Binding-site contacts:
Ligand atom C24 contacts residue MET97 of chain 1.A at 3.7 Å (hydrophobic).
Ligand atom C22 contacts residue THR161 of chain 1.A at 3.4 Å.
Ligand atom C21 contacts residue MET97 of chain 1.A at 3.7 Å (hydrophobic).
Ligand atom N23 contacts residue MET73 of chain 1.A at 3.6 Å.
Ligand atom C33 contacts residue PHE30 of chain 1.A at 3.7 Å (hydrophobic).
Ligand atom C7 contacts residue LEU151 of chain 1.A at 3.8 Å (hydrophobic).
Ligand atom N17 contacts residue LEU25 of chain 1.A at 3.3 Å (h-bond).
Ligand atom C28 contacts residue GLU69 of chain 1.A at 3.7 Å.
Ligand atom C18 contacts residue LEU25 of chain 1.A at 3.6 Å (hydrophobic).
Ligand atom N23 contacts residue THR161 of chain 1.A at 2.8 Å (h-bond).
Ligand atom C22 contacts residue MET73 of chain 1.A at 3.6 Å (hydrophobic).
Ligand atom C7 contacts residue ALA50 of chain 1.A at 3.7 Å (hydrophobic).
Ligand atom N8 contacts residue MET100 of chain 1.A at 2.9 Å (h-bond).
Ligand atom C10 contacts residue MET100 of chain 1.A at 3.6 Å (hydrophobic).
Ligand atom O32 contacts residue LYS52 of chain 1.A at 3.5 Å (salt-bridge).
Ligand atom C21 contacts residue GLN98 of chain 1.A at 3.2 Å.
Ligand atom C6 contacts residue LEU151 of chain 1.A at 3.6 Å (hydrophobic).
Ligand atom C10 contacts residue LEU25 of chain 1.A at 3.8 Å (hydrophobic).
Ligand atom C9 contacts residue MET100 of chain 1.A at 2.8 Å (hydrophobic).
Ligand atom C3 contacts residue VAL33 of chain 1.A at 3.8 Å (hydrophobic).
Ligand atom C33 contacts residue LYS52 of chain 1.A at 3.5 Å.
Ligand atom O32 contacts residue ASP162 of chain 1.A at 3.6 Å.
Ligand atom N23 contacts residue MET97 of chain 1.A at 3.5 Å (h-bond).
Ligand atom C7 contacts residue MET100 of chain 1.A at 3.8 Å (hydrophobic).
Ligand atom N25 contacts residue LEU151 of chain 1.A at 3.3 Å.
Ligand atom C20 contacts residue GLN98 of chain 1.A at 3.6 Å.
Ligand atom C20 contacts residue LEU151 of chain 1.A at 3.4 Å (hydrophobic).
Ligand atom N19 contacts residue GLN98 of chain 1.A at 3.1 Å (h-bond).
Ligand atom N8 contacts residue LEU99 of chain 1.A at 3.8 Å.
Ligand atom N15 contacts residue LEU25 of chain 1.A at 3.7 Å.
Ligand atom N19 contacts residue ALA50 of chain 1.A at 3.2 Å.
Ligand atom N25 contacts residue MET97 of chain 1.A at 3.6 Å.
Ligand atom N19 contacts residue LEU151 of chain 1.A at 3.8 Å.
Ligand atom C27 contacts residue MET97 of chain 1.A at 3.6 Å (hydrophobic).
Ligand atom C22 contacts residue CYS82 of chain 1.A at 3.7 Å (hydrophobic).
Ligand atom C24 contacts residue LEU151 of chain 1.A at 3.7 Å (hydrophobic).
Ligand atom C21 contacts residue LEU151 of chain 1.A at 3.8 Å (hydrophobic).
Ligand atom C22 contacts residue MET97 of chain 1.A at 3.8 Å (hydrophobic).
Ligand atom C24 contacts residue THR161 of chain 1.A at 3.6 Å.
Ligand atom C1 contacts residue LEU151 of chain 1.A at 3.8 Å (hydrophobic).

Sequence of chain 1.A:
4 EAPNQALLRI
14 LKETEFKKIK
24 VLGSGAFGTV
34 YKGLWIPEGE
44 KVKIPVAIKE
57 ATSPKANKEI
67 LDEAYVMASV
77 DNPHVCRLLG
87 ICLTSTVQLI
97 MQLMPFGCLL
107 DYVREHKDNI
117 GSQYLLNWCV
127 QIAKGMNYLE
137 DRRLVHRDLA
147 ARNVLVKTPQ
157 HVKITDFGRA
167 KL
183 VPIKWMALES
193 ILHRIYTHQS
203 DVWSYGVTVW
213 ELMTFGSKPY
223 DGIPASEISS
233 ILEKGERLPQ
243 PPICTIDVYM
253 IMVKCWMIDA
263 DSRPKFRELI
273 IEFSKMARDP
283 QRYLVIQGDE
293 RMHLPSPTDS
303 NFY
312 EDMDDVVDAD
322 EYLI

This small molecule binds to this protein.
Small molecule (SMILES): COC1CCN(c2nccc(Nc3cc4c(cn3)cc(-c3cn[nH]c3)n4C(C)C)n2)CC1